This small molecule binds to this protein.
Small molecule (SMILES): O=C(O)CCCCCCNC(=O)NC1CCCCC1

Sequence of chain 1.A:
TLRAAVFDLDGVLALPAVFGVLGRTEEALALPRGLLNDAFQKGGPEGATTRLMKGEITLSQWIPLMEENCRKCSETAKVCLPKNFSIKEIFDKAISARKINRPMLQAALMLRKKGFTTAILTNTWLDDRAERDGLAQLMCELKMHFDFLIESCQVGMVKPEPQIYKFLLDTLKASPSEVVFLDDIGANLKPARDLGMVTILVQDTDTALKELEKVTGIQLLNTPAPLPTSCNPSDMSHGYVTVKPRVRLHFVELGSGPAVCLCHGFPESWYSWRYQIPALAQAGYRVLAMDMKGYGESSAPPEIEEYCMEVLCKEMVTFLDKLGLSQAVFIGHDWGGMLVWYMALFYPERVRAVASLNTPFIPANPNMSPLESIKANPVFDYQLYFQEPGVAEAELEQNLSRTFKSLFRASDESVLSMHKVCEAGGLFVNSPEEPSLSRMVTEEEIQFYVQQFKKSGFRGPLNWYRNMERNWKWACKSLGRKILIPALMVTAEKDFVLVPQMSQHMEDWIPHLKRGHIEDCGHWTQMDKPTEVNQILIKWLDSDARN

Binding-site contacts:
Ligand atom O10 contacts residue GLN384 of chain 1.A at 4.0 Å.
Ligand atom C1 contacts residue TYR383 of chain 1.A at 4.2 Å (hydrophobic).
Ligand atom C6 contacts residue TYR466 of chain 1.A at 4.0 Å (hydrophobic).
Ligand atom C17 contacts residue LEU408 of chain 1.A at 4.1 Å (hydrophobic).
Ligand atom N2 contacts residue ASP335 of chain 1.A at 2.8 Å (salt-bridge).
Ligand atom O10 contacts residue TYR383 of chain 1.A at 2.8 Å (h-bond).
Ligand atom N4 contacts residue TYR466 of chain 1.A at 4.0 Å.
Ligand atom C8 contacts residue GLN384 of chain 1.A at 3.9 Å.
Ligand atom N2 contacts residue TYR466 of chain 1.A at 3.4 Å (h-bond).
Ligand atom C19 contacts residue PHE267 of chain 1.A at 3.3 Å (hydrophobic).
Ligand atom C9 contacts residue GLN384 of chain 1.A at 3.5 Å.
Ligand atom C11 contacts residue GLN384 of chain 1.A at 4.1 Å.
Ligand atom C5 contacts residue ASP335 of chain 1.A at 3.6 Å.
Ligand atom N4 contacts residue ASP335 of chain 1.A at 2.4 Å (salt-bridge).
Ligand atom C16 contacts residue MET419 of chain 1.A at 3.7 Å (hydrophobic).
Ligand atom C3 contacts residue TYR466 of chain 1.A at 3.1 Å (hydrophobic).
Ligand atom C7 contacts residue GLN384 of chain 1.A at 3.5 Å.
Ligand atom C15 contacts residue HIS524 of chain 1.A at 3.7 Å.
Ligand atom C3 contacts residue ASP335 of chain 1.A at 3.0 Å.
Ligand atom C6 contacts residue TRP336 of chain 1.A at 3.3 Å (hydrophobic).
Ligand atom C3 contacts residue TYR383 of chain 1.A at 3.8 Å (hydrophobic).
Ligand atom C15 contacts residue VAL498 of chain 1.A at 4.1 Å (hydrophobic).
Ligand atom C18 contacts residue PHE267 of chain 1.A at 3.8 Å (hydrophobic).
Ligand atom C5 contacts residue LEU499 of chain 1.A at 4.0 Å (hydrophobic).
Ligand atom C17 contacts residue TRP525 of chain 1.A at 3.9 Å (hydrophobic).
Ligand atom N4 contacts residue LEU499 of chain 1.A at 4.2 Å.
Ligand atom C12 contacts residue ILE375 of chain 1.A at 4.0 Å (hydrophobic).
Ligand atom C1 contacts residue TYR466 of chain 1.A at 3.5 Å (hydrophobic).
Ligand atom O14 contacts residue PHE381 of chain 1.A at 3.0 Å.
Ligand atom C8 contacts residue TRP336 of chain 1.A at 3.6 Å (hydrophobic).
Ligand atom C12 contacts residue PHE381 of chain 1.A at 4.2 Å (hydrophobic).
Ligand atom O13 contacts residue ILE375 of chain 1.A at 3.5 Å.
Ligand atom C17 contacts residue MET419 of chain 1.A at 3.9 Å (hydrophobic).
Ligand atom O10 contacts residue TYR466 of chain 1.A at 2.8 Å (h-bond).
Ligand atom C18 contacts residue MET419 of chain 1.A at 4.2 Å (hydrophobic).
Ligand atom O10 contacts residue ASP335 of chain 1.A at 4.2 Å.
Ligand atom C11 contacts residue ILE375 of chain 1.A at 4.2 Å (hydrophobic).
Ligand atom C19 contacts residue TYR466 of chain 1.A at 3.4 Å (hydrophobic).
Ligand atom C1 contacts residue ASP335 of chain 1.A at 4.1 Å.
Ligand atom N2 contacts residue HIS524 of chain 1.A at 3.9 Å.